This protein binds this small molecule.
Small molecule (SMILES): c1nc(NC2CCC(N3CCOCC3)CC2)c2c(C3CCOCC3)c[nH]c2n1

Binding-site contacts:
Ligand atom O26 contacts residue ASP113 of chain 1.B at 3.4 Å (salt-bridge).
Ligand atom C5 contacts residue MET106 of chain 1.B at 3.3 Å (hydrophobic).
Ligand atom N2 contacts residue ALA52 of chain 1.B at 3.5 Å.
Ligand atom C1 contacts residue LEU159 of chain 1.B at 3.8 Å (hydrophobic).
Ligand atom N4 contacts residue ALA52 of chain 1.B at 3.7 Å.
Ligand atom C11 contacts residue VAL41 of chain 1.B at 3.8 Å (hydrophobic).
Ligand atom N23 contacts residue MET33 of chain 1.B at 3.8 Å.
Ligand atom C3 contacts residue VAL104 of chain 1.B at 3.7 Å (hydrophobic).
Ligand atom N4 contacts residue VAL104 of chain 1.B at 3.8 Å.
Ligand atom C24 contacts residue ASP113 of chain 1.B at 3.2 Å.
Ligand atom C5 contacts residue MET33 of chain 1.B at 3.5 Å (hydrophobic).
Ligand atom C3 contacts residue MET106 of chain 1.B at 3.8 Å (hydrophobic).
Ligand atom C1 contacts residue TYR103 of chain 1.B at 3.3 Å (hydrophobic).
Ligand atom C21 contacts residue ASP113 of chain 1.B at 3.6 Å.
Ligand atom N4 contacts residue MET106 of chain 1.B at 2.8 Å (h-bond).
Ligand atom C7 contacts residue LEU159 of chain 1.B at 3.9 Å (hydrophobic).
Ligand atom N23 contacts residue ASP113 of chain 1.B at 3.5 Å (salt-bridge).
Ligand atom C28 contacts residue ASP113 of chain 1.B at 3.1 Å.
Ligand atom C9 contacts residue LEU159 of chain 1.B at 3.4 Å (hydrophobic).
Ligand atom N2 contacts residue VAL104 of chain 1.B at 2.9 Å (h-bond).
Ligand atom C10 contacts residue LEU159 of chain 1.B at 3.8 Å (hydrophobic).
Ligand atom O13 contacts residue LYS54 of chain 1.B at 3.0 Å (salt-bridge).
Ligand atom N2 contacts residue TYR103 of chain 1.B at 3.6 Å.
Ligand atom C24 contacts residue MET33 of chain 1.B at 3.6 Å (hydrophobic).
Ligand atom C25 contacts residue MET33 of chain 1.B at 3.6 Å (hydrophobic).
Ligand atom C27 contacts residue ASP113 of chain 1.B at 3.7 Å.
Ligand atom C1 contacts residue ALA52 of chain 1.B at 3.9 Å (hydrophobic).
Ligand atom C19 contacts residue MET33 of chain 1.B at 3.8 Å (hydrophobic).
Ligand atom N2 contacts residue MET106 of chain 1.B at 3.8 Å.
Ligand atom C8 contacts residue LEU159 of chain 1.B at 3.5 Å (hydrophobic).
Ligand atom C8 contacts residue ALA52 of chain 1.B at 3.8 Å (hydrophobic).
Ligand atom O13 contacts residue TYR103 of chain 1.B at 3.7 Å.
Ligand atom N6 contacts residue MET33 of chain 1.B at 3.2 Å.
Ligand atom O26 contacts residue LEU118 of chain 1.B at 3.1 Å.
Ligand atom C7 contacts residue MET33 of chain 1.B at 3.8 Å (hydrophobic).
Ligand atom C19 contacts residue GLY34 of chain 1.B at 3.8 Å.
Ligand atom C3 contacts residue ALA52 of chain 1.B at 3.4 Å (hydrophobic).
Ligand atom C12 contacts residue VAL41 of chain 1.B at 3.7 Å (hydrophobic).
Ligand atom C25 contacts residue ASP113 of chain 1.B at 3.8 Å.
Ligand atom N4 contacts residue TYR105 of chain 1.B at 3.6 Å.

Sequence of chain 1.B:
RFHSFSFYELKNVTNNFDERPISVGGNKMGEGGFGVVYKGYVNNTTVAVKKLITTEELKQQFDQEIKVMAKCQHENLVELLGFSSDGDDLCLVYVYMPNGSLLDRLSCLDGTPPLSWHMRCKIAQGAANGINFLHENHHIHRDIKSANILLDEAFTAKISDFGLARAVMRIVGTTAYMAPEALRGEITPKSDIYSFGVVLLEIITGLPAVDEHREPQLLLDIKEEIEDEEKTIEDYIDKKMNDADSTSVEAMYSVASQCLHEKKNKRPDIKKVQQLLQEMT